Sequence of chain 1.A:
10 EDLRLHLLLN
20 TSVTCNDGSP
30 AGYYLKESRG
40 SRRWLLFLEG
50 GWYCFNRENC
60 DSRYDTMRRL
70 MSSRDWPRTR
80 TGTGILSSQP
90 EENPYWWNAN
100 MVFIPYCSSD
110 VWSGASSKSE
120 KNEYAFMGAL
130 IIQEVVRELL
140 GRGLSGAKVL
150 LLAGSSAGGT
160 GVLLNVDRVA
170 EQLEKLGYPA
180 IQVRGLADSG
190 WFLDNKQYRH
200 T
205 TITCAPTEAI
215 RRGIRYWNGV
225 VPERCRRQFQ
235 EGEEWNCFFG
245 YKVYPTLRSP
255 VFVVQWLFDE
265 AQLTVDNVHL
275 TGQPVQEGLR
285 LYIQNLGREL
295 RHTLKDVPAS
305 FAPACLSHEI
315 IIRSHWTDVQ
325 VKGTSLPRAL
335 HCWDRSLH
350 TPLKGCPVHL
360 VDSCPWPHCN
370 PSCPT

The protein below binds the small molecule below.
Small molecule (SMILES): Cc1sc2c(c1Cl)[C@H](SCC(=O)O)NCN2

Binding-site contacts:
Ligand atom O06 contacts residue GLY50 of chain 1.A at 3.1 Å (h-bond).
Ligand atom C15 contacts residue VAL269 of chain 1.A at 3.5 Å (hydrophobic).
Ligand atom C10 contacts residue PHE191 of chain 1.A at 3.6 Å (hydrophobic).
Ligand atom S02 contacts residue PHE191 of chain 1.A at 4.0 Å.
Ligand atom S12 contacts residue PHE191 of chain 1.A at 3.6 Å.
Ligand atom C08 contacts residue PHE191 of chain 1.A at 3.5 Å (hydrophobic).
Ligand atom O06 contacts residue SER155 of chain 1.A at 3.1 Å (h-bond).
Ligand atom N16 contacts residue TRP51 of chain 1.A at 3.5 Å.
Ligand atom C11 contacts residue ILE214 of chain 1.A at 4.1 Å (hydrophobic).
Ligand atom N16 contacts residue PHE191 of chain 1.A at 3.2 Å.
Ligand atom C04 contacts residue SER155 of chain 1.A at 3.4 Å.
Ligand atom O05 contacts residue TRP51 of chain 1.A at 3.6 Å.
Ligand atom CL1 contacts residue VAL110 of chain 1.A at 3.7 Å.
Ligand atom C01 contacts residue TRP51 of chain 1.A at 3.6 Å (hydrophobic).
Ligand atom C08 contacts residue TYR52 of chain 1.A at 4.0 Å (hydrophobic).
Ligand atom C15 contacts residue TRP51 of chain 1.A at 3.4 Å (hydrophobic).
Ligand atom CL1 contacts residue TYR52 of chain 1.A at 4.0 Å.
Ligand atom N14 contacts residue PHE191 of chain 1.A at 3.7 Å.
Ligand atom C04 contacts residue ALA156 of chain 1.A at 3.8 Å (hydrophobic).
Ligand atom C13 contacts residue PHE191 of chain 1.A at 3.6 Å (hydrophobic).
Ligand atom C03 contacts residue TRP51 of chain 1.A at 3.6 Å (hydrophobic).
Ligand atom C01 contacts residue PHE191 of chain 1.A at 3.6 Å (hydrophobic).
Ligand atom CL1 contacts residue ALA156 of chain 1.A at 4.0 Å.
Ligand atom C15 contacts residue ALA265 of chain 1.A at 3.5 Å (hydrophobic).
Ligand atom O06 contacts residue TRP51 of chain 1.A at 2.8 Å (h-bond).
Ligand atom CL1 contacts residue THR159 of chain 1.A at 3.9 Å.
Ligand atom O05 contacts residue HIS312 of chain 1.A at 3.2 Å.
Ligand atom N16 contacts residue ALA265 of chain 1.A at 3.3 Å.
Ligand atom S12 contacts residue PRO210 of chain 1.A at 3.7 Å.
Ligand atom C07 contacts residue PHE191 of chain 1.A at 3.4 Å (hydrophobic).
Ligand atom C11 contacts residue PHE242 of chain 1.A at 3.6 Å (hydrophobic).
Ligand atom C03 contacts residue ALA265 of chain 1.A at 3.9 Å (hydrophobic).
Ligand atom N14 contacts residue VAL269 of chain 1.A at 3.6 Å.
Ligand atom S02 contacts residue TRP51 of chain 1.A at 4.1 Å.
Ligand atom O05 contacts residue SER155 of chain 1.A at 3.4 Å.
Ligand atom C04 contacts residue HIS312 of chain 1.A at 4.1 Å.
Ligand atom C04 contacts residue TRP51 of chain 1.A at 3.5 Å (hydrophobic).
Ligand atom S02 contacts residue ALA156 of chain 1.A at 3.9 Å.
Ligand atom O06 contacts residue ALA156 of chain 1.A at 3.0 Å (h-bond).
Ligand atom C15 contacts residue PHE191 of chain 1.A at 3.7 Å (hydrophobic).